The protein below binds the small molecule below.
Small molecule (SMILES): Cn1c(=O)c2c(c3cc(Nc4ccnc(F)c4Cl)ccc31)N[C@@H](C1CC1)C(F)(F)CO2

Binding-site contacts:
Ligand atom F1 contacts residue HIS29 of chain 1.A at 3.5 Å.
Ligand atom N contacts residue ALA67 of chain 2.A at 3.0 Å (h-bond).
Ligand atom CL contacts residue ALA67 of chain 2.A at 3.6 Å.
Ligand atom F2 contacts residue ASN36 of chain 1.A at 3.5 Å.
Ligand atom C7 contacts residue EDO1 of chain 1.C at 3.6 Å.
Ligand atom CL contacts residue TYR73 of chain 2.A at 3.6 Å.
Ligand atom C18 contacts residue MET66 of chain 2.A at 3.6 Å (hydrophobic).
Ligand atom C12 contacts residue EDO1 of chain 1.C at 3.6 Å.
Ligand atom C18 contacts residue EDO1 of chain 1.C at 3.5 Å.
Ligand atom N contacts residue CYS68 of chain 2.A at 3.5 Å.
Ligand atom C3 contacts residue ALA67 of chain 2.A at 3.2 Å (hydrophobic).
Ligand atom C14 contacts residue EDO1 of chain 1.C at 3.5 Å.
Ligand atom N3 contacts residue ARG39 of chain 1.A at 3.6 Å.
Ligand atom O1 contacts residue GLU130 of chain 2.A at 2.9 Å (salt-bridge).
Ligand atom C17 contacts residue TYR73 of chain 2.A at 3.6 Å (hydrophobic).
Ligand atom O1 contacts residue MET129 of chain 2.A at 3.5 Å.
Ligand atom N2 contacts residue MET66 of chain 2.A at 2.9 Å (h-bond).
Ligand atom N1 contacts residue GLN128 of chain 2.A at 3.3 Å (h-bond).
Ligand atom C4 contacts residue ASP32 of chain 1.A at 3.4 Å.
Ligand atom C5 contacts residue HIS29 of chain 1.A at 3.5 Å.
Ligand atom C4 contacts residue ALA67 of chain 2.A at 3.4 Å (hydrophobic).
Ligand atom C20 contacts residue GLN128 of chain 2.A at 3.1 Å.
Ligand atom F1 contacts residue CYS68 of chain 2.A at 3.1 Å.
Ligand atom C1 contacts residue CYS68 of chain 2.A at 3.3 Å (hydrophobic).
Ligand atom C9 contacts residue GLN128 of chain 2.A at 3.5 Å.
Ligand atom C16 contacts residue TYR73 of chain 2.A at 3.7 Å (hydrophobic).
Ligand atom F2 contacts residue ARG39 of chain 1.A at 3.4 Å.
Ligand atom C18 contacts residue ALA67 of chain 2.A at 3.4 Å (hydrophobic).
Ligand atom CL contacts residue MET66 of chain 2.A at 3.4 Å.
Ligand atom F2 contacts residue LEU40 of chain 1.A at 3.5 Å.
Ligand atom C12 contacts residue MET66 of chain 2.A at 3.4 Å (hydrophobic).
Ligand atom C18 contacts residue ASN36 of chain 1.A at 3.6 Å.
Ligand atom C5 contacts residue ASP32 of chain 1.A at 3.4 Å.
Ligand atom C1 contacts residue MET129 of chain 2.A at 3.7 Å (hydrophobic).
Ligand atom C10 contacts residue GLY70 of chain 2.A at 3.5 Å.
Ligand atom O1 contacts residue GLN128 of chain 2.A at 3.2 Å (h-bond).
Ligand atom C8 contacts residue GLY70 of chain 2.A at 3.6 Å.
Ligand atom C contacts residue CYS68 of chain 2.A at 3.7 Å (hydrophobic).
Ligand atom C4 contacts residue ASN36 of chain 1.A at 3.5 Å.
Ligand atom O contacts residue MET129 of chain 2.A at 3.7 Å.

Sequence of chain 1.A:
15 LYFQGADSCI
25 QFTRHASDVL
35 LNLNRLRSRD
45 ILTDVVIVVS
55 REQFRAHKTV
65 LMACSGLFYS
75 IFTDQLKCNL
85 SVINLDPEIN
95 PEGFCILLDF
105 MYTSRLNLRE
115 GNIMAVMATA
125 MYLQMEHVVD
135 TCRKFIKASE

Sequence of chain 2.A:
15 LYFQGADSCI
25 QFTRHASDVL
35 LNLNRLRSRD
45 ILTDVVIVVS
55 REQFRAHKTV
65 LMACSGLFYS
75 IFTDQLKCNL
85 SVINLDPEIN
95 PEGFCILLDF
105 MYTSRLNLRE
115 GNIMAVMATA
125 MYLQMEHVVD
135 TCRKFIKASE